The small molecule below binds the protein below.
Small molecule (SMILES): CC(=O)N[C@@H]1[C@@H](O)[C@H](O)[C@@H](CO)O[C@H]1O

Sequence of chain 1.E:
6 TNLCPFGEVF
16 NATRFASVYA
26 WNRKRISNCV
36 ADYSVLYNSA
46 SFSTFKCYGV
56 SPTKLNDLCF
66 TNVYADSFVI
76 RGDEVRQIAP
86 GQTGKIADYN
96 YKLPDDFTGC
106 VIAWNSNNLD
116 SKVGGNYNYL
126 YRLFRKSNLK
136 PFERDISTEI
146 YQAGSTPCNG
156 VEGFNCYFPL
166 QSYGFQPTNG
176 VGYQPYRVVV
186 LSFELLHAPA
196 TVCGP

Binding-site contacts:
Ligand atom O7 contacts residue PHE15 of chain 1.E at 3.4 Å.
Ligand atom C8 contacts residue ASN16 of chain 1.E at 4.3 Å.
Ligand atom C3 contacts residue ASN16 of chain 1.E at 3.8 Å.
Ligand atom O5 contacts residue ASN16 of chain 1.E at 2.4 Å (h-bond).
Ligand atom C8 contacts residue PHE11 of chain 1.E at 4.2 Å (hydrophobic).
Ligand atom C1 contacts residue ASN16 of chain 1.E at 1.4 Å.
Ligand atom O7 contacts residue PHE11 of chain 1.E at 3.6 Å.
Ligand atom N2 contacts residue PHE15 of chain 1.E at 4.5 Å.
Ligand atom N2 contacts residue ASN16 of chain 1.E at 3.0 Å (h-bond).
Ligand atom C5 contacts residue ASN16 of chain 1.E at 3.6 Å.
Ligand atom C7 contacts residue PHE11 of chain 1.E at 4.3 Å (hydrophobic).
Ligand atom C7 contacts residue ASN16 of chain 1.E at 3.8 Å.
Ligand atom C7 contacts residue GLY12 of chain 1.E at 4.1 Å.
Ligand atom C4 contacts residue ASN16 of chain 1.E at 4.3 Å.
Ligand atom C8 contacts residue GLY12 of chain 1.E at 3.7 Å.
Ligand atom C7 contacts residue PHE15 of chain 1.E at 4.2 Å (hydrophobic).
Ligand atom O7 contacts residue GLY12 of chain 1.E at 4.2 Å.
Ligand atom O7 contacts residue LEU41 of chain 1.E at 4.3 Å.
Ligand atom C2 contacts residue ASN16 of chain 1.E at 2.5 Å.